Sequence of chain 2.A:
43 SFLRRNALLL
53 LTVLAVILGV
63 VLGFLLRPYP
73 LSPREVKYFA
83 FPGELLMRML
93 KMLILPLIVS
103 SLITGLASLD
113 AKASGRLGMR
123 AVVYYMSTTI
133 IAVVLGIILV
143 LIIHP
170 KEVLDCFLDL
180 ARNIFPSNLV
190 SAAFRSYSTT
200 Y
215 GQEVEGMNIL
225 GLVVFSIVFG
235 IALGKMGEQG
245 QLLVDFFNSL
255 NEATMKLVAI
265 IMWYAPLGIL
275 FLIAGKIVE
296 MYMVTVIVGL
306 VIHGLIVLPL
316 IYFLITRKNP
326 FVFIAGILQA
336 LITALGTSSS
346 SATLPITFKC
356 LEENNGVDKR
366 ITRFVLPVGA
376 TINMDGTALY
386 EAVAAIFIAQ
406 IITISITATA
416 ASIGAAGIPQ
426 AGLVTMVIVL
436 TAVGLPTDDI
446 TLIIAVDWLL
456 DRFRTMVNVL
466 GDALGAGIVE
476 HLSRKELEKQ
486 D

This protein binds this small molecule.
Small molecule (SMILES): COc1ccc(C2C(C#N)=C(N)OC3=C2C(=O)C[C@@H](c2cccc4ccccc24)C3)cc1

Binding-site contacts:
Ligand atom C18 contacts residue GLY117 of chain 2.A at 3.7 Å.
Ligand atom O contacts residue ILE377 of chain 2.A at 4.0 Å.
Ligand atom N contacts residue LEU108 of chain 2.A at 4.1 Å.
Ligand atom C15 contacts residue VAL373 of chain 2.A at 4.2 Å (hydrophobic).
Ligand atom O1 contacts residue VAL124 of chain 2.A at 3.8 Å.
Ligand atom C15 contacts residue PHE369 of chain 2.A at 3.9 Å (hydrophobic).
Ligand atom C16 contacts residue VAL373 of chain 2.A at 3.6 Å (hydrophobic).
Ligand atom O2 contacts residue ILE231 of chain 2.A at 3.8 Å.
Ligand atom C12 contacts residue ILE231 of chain 2.A at 3.9 Å (hydrophobic).
Ligand atom O2 contacts residue PHE369 of chain 2.A at 3.4 Å.
Ligand atom C14 contacts residue PHE369 of chain 2.A at 3.5 Å (hydrophobic).
Ligand atom C13 contacts residue ILE231 of chain 2.A at 4.1 Å (hydrophobic).
Ligand atom N contacts residue PHE369 of chain 2.A at 3.4 Å.
Ligand atom C2 contacts residue ILE377 of chain 2.A at 4.3 Å (hydrophobic).
Ligand atom C17 contacts residue GLY117 of chain 2.A at 4.3 Å.
Ligand atom N contacts residue ILE231 of chain 2.A at 3.8 Å.
Ligand atom C11 contacts residue GLY117 of chain 2.A at 3.8 Å.
Ligand atom C14 contacts residue VAL373 of chain 2.A at 4.2 Å (hydrophobic).
Ligand atom C12 contacts residue LEU108 of chain 2.A at 4.0 Å (hydrophobic).
Ligand atom C3 contacts residue VAL124 of chain 2.A at 3.7 Å (hydrophobic).
Ligand atom O2 contacts residue LEU108 of chain 2.A at 4.0 Å.
Ligand atom N1 contacts residue TYR127 of chain 2.A at 3.7 Å.
Ligand atom C18 contacts residue ILE235 of chain 2.A at 3.7 Å (hydrophobic).
Ligand atom C7 contacts residue GLY120 of chain 2.A at 4.0 Å.
Ligand atom C5 contacts residue ILE231 of chain 2.A at 4.1 Å (hydrophobic).
Ligand atom C16 contacts residue PHE369 of chain 2.A at 4.0 Å (hydrophobic).
Ligand atom C2 contacts residue VAL373 of chain 2.A at 3.9 Å (hydrophobic).
Ligand atom C14 contacts residue ILE231 of chain 2.A at 3.9 Å (hydrophobic).
Ligand atom N1 contacts residue VAL373 of chain 2.A at 3.5 Å.
Ligand atom C10 contacts residue GLY117 of chain 2.A at 4.2 Å.
Ligand atom C19 contacts residue ILE235 of chain 2.A at 3.7 Å (hydrophobic).
Ligand atom C9 contacts residue GLY120 of chain 2.A at 4.3 Å.
Ligand atom N1 contacts residue ALA123 of chain 2.A at 4.0 Å.
Ligand atom N contacts residue VAL373 of chain 2.A at 3.8 Å.
Ligand atom C13 contacts residue PHE369 of chain 2.A at 4.1 Å (hydrophobic).
Ligand atom C8 contacts residue GLY120 of chain 2.A at 4.2 Å.
Ligand atom O1 contacts residue GLY120 of chain 2.A at 4.1 Å.
Ligand atom N contacts residue LEU104 of chain 2.A at 4.3 Å.
Ligand atom C3 contacts residue VAL373 of chain 2.A at 3.9 Å (hydrophobic).
Ligand atom N1 contacts residue PHE369 of chain 2.A at 3.7 Å.